Binding-site contacts:
Ligand atom CZ contacts residue ASP157 of chain 1.D at 3.3 Å.
Ligand atom CE contacts residue ASP47 of chain 1.D at 3.2 Å.
Ligand atom NH1 contacts residue PRO149 of chain 1.D at 3.3 Å (h-bond).
Ligand atom O contacts residue ASN188 of chain 1.D at 2.9 Å (h-bond).
Ligand atom C1 contacts residue SO41 of chain 1.DB at 3.3 Å.
Ligand atom NH2 contacts residue ALA185 of chain 1.D at 2.8 Å (h-bond).
Ligand atom C1 contacts residue HIS87 of chain 1.D at 1.5 Å.
Ligand atom CA contacts residue GLY148 of chain 1.D at 3.4 Å.
Ligand atom NE contacts residue ASP151 of chain 1.D at 3.2 Å (salt-bridge).
Ligand atom NE contacts residue GLU129 of chain 1.D at 3.0 Å (salt-bridge).
Ligand atom NH1 contacts residue ASP157 of chain 1.D at 3.1 Å (salt-bridge).
Ligand atom NZ contacts residue ASP47 of chain 1.D at 2.8 Å (salt-bridge).
Ligand atom CB contacts residue ASN188 of chain 1.D at 3.3 Å.
Ligand atom NH1 contacts residue ASP199 of chain 1.D at 2.6 Å (salt-bridge).
Ligand atom NH2 contacts residue ASP157 of chain 1.D at 2.8 Å (salt-bridge).
Ligand atom C contacts residue SER261 of chain 1.D at 1.4 Å.
Ligand atom CA contacts residue SER261 of chain 1.D at 2.4 Å.
Ligand atom CG1 contacts residue SO41 of chain 1.BD at 3.4 Å.
Ligand atom O contacts residue SER261 of chain 1.D at 2.3 Å (h-bond).
Ligand atom CG contacts residue SO41 of chain 1.BD at 3.3 Å.
Ligand atom NH1 contacts residue GLY148 of chain 1.D at 3.3 Å.
Ligand atom C1 contacts residue SER261 of chain 1.D at 2.4 Å.
Ligand atom O contacts residue TRP147 of chain 1.D at 3.2 Å.
Ligand atom CZ contacts residue TYR201 of chain 1.D at 3.4 Å (hydrophobic).
Ligand atom CA contacts residue ASN188 of chain 1.D at 3.2 Å.
Ligand atom NZ contacts residue ASP84 of chain 1.D at 2.9 Å (salt-bridge).
Ligand atom NE contacts residue TYR201 of chain 1.D at 3.2 Å (h-bond).
Ligand atom N contacts residue SER261 of chain 1.D at 3.0 Å (h-bond).
Ligand atom NH2 contacts residue ASP199 of chain 1.D at 3.0 Å (salt-bridge).
Ligand atom CZ contacts residue ASP199 of chain 1.D at 3.2 Å.
Ligand atom N contacts residue HIS87 of chain 1.D at 3.2 Å (h-bond).
Ligand atom N contacts residue SER146 of chain 1.D at 2.8 Å (h-bond).
Ligand atom N contacts residue GLY148 of chain 1.D at 2.9 Å (h-bond).
Ligand atom NH1 contacts residue ASP151 of chain 1.D at 3.3 Å (salt-bridge).
Ligand atom N contacts residue SO41 of chain 1.BD at 2.8 Å (h-bond).
Ligand atom NH1 contacts residue TYR201 of chain 1.D at 2.9 Å (h-bond).
Ligand atom C contacts residue HIS87 of chain 1.D at 2.7 Å.
Ligand atom CB contacts residue SER261 of chain 1.D at 2.8 Å.
Ligand atom NZ contacts residue ASN85 of chain 1.D at 3.1 Å (h-bond).
Ligand atom O contacts residue GLY148 of chain 1.D at 3.2 Å (h-bond).

Sequence of chain 1.D:
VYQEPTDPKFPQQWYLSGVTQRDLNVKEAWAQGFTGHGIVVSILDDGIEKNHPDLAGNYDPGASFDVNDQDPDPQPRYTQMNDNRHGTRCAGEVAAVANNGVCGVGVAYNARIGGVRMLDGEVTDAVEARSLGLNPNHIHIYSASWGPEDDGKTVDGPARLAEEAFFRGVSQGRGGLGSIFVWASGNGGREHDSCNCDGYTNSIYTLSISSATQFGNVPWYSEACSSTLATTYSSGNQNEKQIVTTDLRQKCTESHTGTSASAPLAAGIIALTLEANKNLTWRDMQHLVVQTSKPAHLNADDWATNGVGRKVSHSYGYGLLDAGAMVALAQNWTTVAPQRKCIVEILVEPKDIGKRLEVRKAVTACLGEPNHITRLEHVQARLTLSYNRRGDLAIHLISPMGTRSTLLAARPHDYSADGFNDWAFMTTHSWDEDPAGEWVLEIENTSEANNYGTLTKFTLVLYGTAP

The small molecule below binds the protein below.
Small molecule (SMILES): CCCCCCCCCC(=O)N[C@@H](CCCN=C(N)N)C(=O)N[C@H](C(=O)N[C@@H](CCCCN)C(=O)N[C@@H](CCCN=C(N)N)[C@@H](C)O)C(C)C